Binding-site contacts:
Ligand atom C8 contacts residue PRO579 of chain 1.A at 4.4 Å (hydrophobic).
Ligand atom N2 contacts residue ASN331 of chain 1.A at 2.7 Å (h-bond).
Ligand atom C8 contacts residue GLN580 of chain 1.A at 3.2 Å.
Ligand atom O7 contacts residue ASN331 of chain 1.A at 3.5 Å (h-bond).
Ligand atom C1 contacts residue ASN331 of chain 1.A at 1.4 Å.
Ligand atom C3 contacts residue ASN331 of chain 1.A at 3.7 Å.
Ligand atom C7 contacts residue ASN331 of chain 1.A at 3.3 Å.
Ligand atom N2 contacts residue GLN580 of chain 1.A at 4.0 Å.
Ligand atom C7 contacts residue GLN580 of chain 1.A at 4.1 Å.
Ligand atom C5 contacts residue ASN331 of chain 1.A at 3.7 Å.
Ligand atom C2 contacts residue ASN331 of chain 1.A at 2.3 Å.
Ligand atom O5 contacts residue ASN331 of chain 1.A at 2.4 Å (h-bond).
Ligand atom C8 contacts residue ASN331 of chain 1.A at 4.3 Å.
Ligand atom C4 contacts residue ASN331 of chain 1.A at 4.2 Å.

The small molecule below binds the protein below.
Small molecule (SMILES): CC(=O)N[C@H]1[C@H](O[C@H]2[C@H](O)[C@@H](NC(C)=O)CO[C@@H]2CO)O[C@H](CO)[C@@H](O)[C@@H]1O

Sequence of chain 1.A:
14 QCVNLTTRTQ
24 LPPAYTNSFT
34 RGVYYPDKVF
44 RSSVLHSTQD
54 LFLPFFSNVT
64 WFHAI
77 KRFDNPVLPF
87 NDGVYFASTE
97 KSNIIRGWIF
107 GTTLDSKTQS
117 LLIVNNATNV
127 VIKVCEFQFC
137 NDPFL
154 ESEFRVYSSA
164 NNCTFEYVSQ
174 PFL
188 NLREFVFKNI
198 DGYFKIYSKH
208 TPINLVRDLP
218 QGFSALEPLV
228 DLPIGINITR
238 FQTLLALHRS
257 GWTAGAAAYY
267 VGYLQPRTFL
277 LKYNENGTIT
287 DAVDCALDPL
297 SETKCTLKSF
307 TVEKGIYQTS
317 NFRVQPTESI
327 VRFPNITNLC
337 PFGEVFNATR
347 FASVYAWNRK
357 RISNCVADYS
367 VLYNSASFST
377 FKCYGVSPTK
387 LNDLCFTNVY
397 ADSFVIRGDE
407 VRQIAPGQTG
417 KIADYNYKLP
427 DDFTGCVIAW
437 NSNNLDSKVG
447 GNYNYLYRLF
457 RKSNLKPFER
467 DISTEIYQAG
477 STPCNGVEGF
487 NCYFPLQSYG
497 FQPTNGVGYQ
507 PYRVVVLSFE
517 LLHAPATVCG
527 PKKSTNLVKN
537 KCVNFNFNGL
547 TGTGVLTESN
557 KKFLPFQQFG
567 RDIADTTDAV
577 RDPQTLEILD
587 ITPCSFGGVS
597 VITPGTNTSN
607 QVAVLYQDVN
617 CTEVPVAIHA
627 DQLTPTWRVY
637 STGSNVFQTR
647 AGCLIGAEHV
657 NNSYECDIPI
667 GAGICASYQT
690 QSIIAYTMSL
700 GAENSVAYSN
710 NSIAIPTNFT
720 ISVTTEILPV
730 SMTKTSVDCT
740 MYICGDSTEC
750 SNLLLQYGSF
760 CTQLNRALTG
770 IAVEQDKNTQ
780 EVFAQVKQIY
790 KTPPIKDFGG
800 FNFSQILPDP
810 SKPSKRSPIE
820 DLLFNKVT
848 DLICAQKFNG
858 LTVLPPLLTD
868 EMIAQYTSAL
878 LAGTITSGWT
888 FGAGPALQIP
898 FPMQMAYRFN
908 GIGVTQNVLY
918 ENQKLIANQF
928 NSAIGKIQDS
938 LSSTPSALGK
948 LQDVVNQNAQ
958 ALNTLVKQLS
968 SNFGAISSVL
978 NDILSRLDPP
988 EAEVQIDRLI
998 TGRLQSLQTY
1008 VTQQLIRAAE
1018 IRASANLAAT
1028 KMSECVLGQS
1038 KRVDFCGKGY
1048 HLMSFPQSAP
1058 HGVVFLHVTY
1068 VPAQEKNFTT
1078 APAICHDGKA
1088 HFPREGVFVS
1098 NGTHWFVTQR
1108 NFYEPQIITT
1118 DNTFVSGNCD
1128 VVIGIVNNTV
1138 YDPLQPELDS